This protein binds this small molecule.
Small molecule (SMILES): CC(=O)N[C@@H]1[C@@H](O)[C@H](O)[C@@H](CO)O[C@H]1O

Sequence of chain 1.C:
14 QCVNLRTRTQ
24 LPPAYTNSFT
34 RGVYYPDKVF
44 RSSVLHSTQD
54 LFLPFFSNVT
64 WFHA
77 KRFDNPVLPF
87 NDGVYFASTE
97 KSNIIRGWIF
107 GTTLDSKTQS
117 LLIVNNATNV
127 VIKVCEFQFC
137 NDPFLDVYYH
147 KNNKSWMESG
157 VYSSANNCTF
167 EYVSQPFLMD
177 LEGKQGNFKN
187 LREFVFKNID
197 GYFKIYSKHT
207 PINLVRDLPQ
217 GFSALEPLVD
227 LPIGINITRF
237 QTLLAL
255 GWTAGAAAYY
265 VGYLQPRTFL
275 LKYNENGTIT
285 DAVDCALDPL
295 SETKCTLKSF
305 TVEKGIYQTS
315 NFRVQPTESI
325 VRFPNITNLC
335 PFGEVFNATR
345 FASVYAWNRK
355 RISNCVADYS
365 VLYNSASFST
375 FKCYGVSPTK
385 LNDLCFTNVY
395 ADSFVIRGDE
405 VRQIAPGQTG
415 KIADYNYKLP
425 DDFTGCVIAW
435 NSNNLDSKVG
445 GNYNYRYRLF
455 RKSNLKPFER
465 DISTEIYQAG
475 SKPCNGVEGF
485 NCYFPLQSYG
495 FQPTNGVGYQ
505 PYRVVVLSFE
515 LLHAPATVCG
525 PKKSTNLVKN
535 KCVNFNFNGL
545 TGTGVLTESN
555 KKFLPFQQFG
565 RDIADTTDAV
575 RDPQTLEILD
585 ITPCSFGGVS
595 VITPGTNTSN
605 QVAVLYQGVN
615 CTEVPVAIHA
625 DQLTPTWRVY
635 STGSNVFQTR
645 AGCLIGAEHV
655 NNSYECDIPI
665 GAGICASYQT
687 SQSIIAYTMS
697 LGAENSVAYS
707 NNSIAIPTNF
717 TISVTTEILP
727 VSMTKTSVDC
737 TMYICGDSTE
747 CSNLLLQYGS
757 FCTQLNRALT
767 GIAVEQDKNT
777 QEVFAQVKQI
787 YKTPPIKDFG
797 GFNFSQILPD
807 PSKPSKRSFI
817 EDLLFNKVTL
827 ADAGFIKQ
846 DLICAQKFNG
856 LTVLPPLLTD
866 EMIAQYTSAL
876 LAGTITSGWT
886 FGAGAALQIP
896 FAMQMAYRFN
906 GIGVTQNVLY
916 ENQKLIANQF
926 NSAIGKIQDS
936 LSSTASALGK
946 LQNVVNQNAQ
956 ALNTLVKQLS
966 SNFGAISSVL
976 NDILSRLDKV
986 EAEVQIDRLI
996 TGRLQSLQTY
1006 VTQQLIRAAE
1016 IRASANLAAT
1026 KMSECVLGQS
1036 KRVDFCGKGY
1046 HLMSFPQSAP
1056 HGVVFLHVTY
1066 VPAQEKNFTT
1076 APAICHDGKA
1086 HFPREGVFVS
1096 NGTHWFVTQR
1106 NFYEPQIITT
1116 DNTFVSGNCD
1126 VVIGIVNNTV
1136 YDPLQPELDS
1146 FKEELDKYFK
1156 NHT

Binding-site contacts:
Ligand atom O6 contacts residue ASN148 of chain 1.C at 3.8 Å.
Ligand atom C5 contacts residue ASN149 of chain 1.C at 3.7 Å.
Ligand atom C7 contacts residue ASN149 of chain 1.C at 3.2 Å.
Ligand atom C5 contacts residue TRP152 of chain 1.C at 4.2 Å (hydrophobic).
Ligand atom C1 contacts residue ASN149 of chain 1.C at 1.4 Å.
Ligand atom N2 contacts residue ASN149 of chain 1.C at 3.0 Å (h-bond).
Ligand atom C2 contacts residue ASN149 of chain 1.C at 2.5 Å.
Ligand atom O5 contacts residue ASN149 of chain 1.C at 2.3 Å (h-bond).
Ligand atom O6 contacts residue TRP152 of chain 1.C at 3.5 Å.
Ligand atom C4 contacts residue ASN149 of chain 1.C at 4.2 Å.
Ligand atom O5 contacts residue TRP152 of chain 1.C at 4.4 Å.
Ligand atom O5 contacts residue ASN148 of chain 1.C at 4.1 Å.
Ligand atom C6 contacts residue TRP152 of chain 1.C at 4.5 Å (hydrophobic).
Ligand atom O7 contacts residue ASN149 of chain 1.C at 2.9 Å (h-bond).
Ligand atom C3 contacts residue ASN149 of chain 1.C at 3.8 Å.